Sequence of chain 1.B:
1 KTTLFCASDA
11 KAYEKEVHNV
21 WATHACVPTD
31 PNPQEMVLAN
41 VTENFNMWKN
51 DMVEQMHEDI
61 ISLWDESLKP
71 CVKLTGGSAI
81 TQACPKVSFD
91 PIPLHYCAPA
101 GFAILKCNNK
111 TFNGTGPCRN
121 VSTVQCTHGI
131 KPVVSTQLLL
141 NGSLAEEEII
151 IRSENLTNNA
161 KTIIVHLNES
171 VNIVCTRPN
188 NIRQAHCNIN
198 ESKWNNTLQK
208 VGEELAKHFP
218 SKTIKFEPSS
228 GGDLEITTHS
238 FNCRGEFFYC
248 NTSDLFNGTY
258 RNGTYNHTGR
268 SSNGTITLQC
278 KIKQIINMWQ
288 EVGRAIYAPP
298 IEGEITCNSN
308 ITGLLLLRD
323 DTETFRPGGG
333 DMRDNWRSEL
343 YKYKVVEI

A protein and the small-molecule ligand that binds it are described below.
Small molecule (SMILES): CC(=O)N[C@@H]1[C@@H](O)[C@H](O)[C@@H](CO)O[C@H]1O

Binding-site contacts:
Ligand atom O7 contacts residue ASN141 of chain 1.B at 3.2 Å (h-bond).
Ligand atom C1 contacts residue SER306 of chain 1.B at 3.3 Å.
Ligand atom O6 contacts residue LYS131 of chain 1.B at 4.0 Å.
Ligand atom C6 contacts residue ASN305 of chain 1.B at 4.4 Å.
Ligand atom N2 contacts residue SER306 of chain 1.B at 2.9 Å (h-bond).
Ligand atom C5 contacts residue ASN305 of chain 1.B at 3.4 Å.
Ligand atom O5 contacts residue ASN141 of chain 1.B at 3.3 Å (h-bond).
Ligand atom C8 contacts residue ASN239 of chain 1.B at 3.5 Å.
Ligand atom O5 contacts residue ASN305 of chain 1.B at 3.8 Å.
Ligand atom O3 contacts residue CYS304 of chain 1.B at 3.3 Å (h-bond).
Ligand atom O7 contacts residue PRO91 of chain 1.B at 4.4 Å.
Ligand atom C2 contacts residue ASP90 of chain 1.B at 4.4 Å.
Ligand atom C7 contacts residue ASN239 of chain 1.B at 4.5 Å.
Ligand atom N2 contacts residue ASN141 of chain 1.B at 4.0 Å.
Ligand atom C3 contacts residue SER306 of chain 1.B at 4.2 Å.
Ligand atom C8 contacts residue CYS304 of chain 1.B at 4.4 Å (hydrophobic).
Ligand atom C3 contacts residue CYS304 of chain 1.B at 4.1 Å (hydrophobic).
Ligand atom N2 contacts residue CYS304 of chain 1.B at 3.9 Å.
Ligand atom C1 contacts residue ASN305 of chain 1.B at 3.6 Å.
Ligand atom C7 contacts residue ASN141 of chain 1.B at 3.8 Å.
Ligand atom C8 contacts residue SER306 of chain 1.B at 3.6 Å.
Ligand atom C2 contacts residue ASN141 of chain 1.B at 3.6 Å.
Ligand atom C8 contacts residue PHE238 of chain 1.B at 4.1 Å (hydrophobic).
Ligand atom O3 contacts residue ASP90 of chain 1.B at 3.7 Å.
Ligand atom C4 contacts residue ASN305 of chain 1.B at 4.0 Å.
Ligand atom O4 contacts residue ASN305 of chain 1.B at 4.2 Å.
Ligand atom C3 contacts residue ASN305 of chain 1.B at 3.9 Å.
Ligand atom O7 contacts residue VAL133 of chain 1.B at 4.2 Å.
Ligand atom O7 contacts residue SER306 of chain 1.B at 4.4 Å.
Ligand atom C1 contacts residue ASN141 of chain 1.B at 2.8 Å.
Ligand atom C4 contacts residue ASP90 of chain 1.B at 4.1 Å.
Ligand atom C3 contacts residue ASP90 of chain 1.B at 4.3 Å.
Ligand atom C2 contacts residue ASN305 of chain 1.B at 4.3 Å.
Ligand atom C2 contacts residue SER306 of chain 1.B at 3.6 Å.
Ligand atom C8 contacts residue LEU140 of chain 1.B at 4.2 Å (hydrophobic).
Ligand atom C7 contacts residue SER306 of chain 1.B at 3.4 Å.